Sequence of chain 1.D:
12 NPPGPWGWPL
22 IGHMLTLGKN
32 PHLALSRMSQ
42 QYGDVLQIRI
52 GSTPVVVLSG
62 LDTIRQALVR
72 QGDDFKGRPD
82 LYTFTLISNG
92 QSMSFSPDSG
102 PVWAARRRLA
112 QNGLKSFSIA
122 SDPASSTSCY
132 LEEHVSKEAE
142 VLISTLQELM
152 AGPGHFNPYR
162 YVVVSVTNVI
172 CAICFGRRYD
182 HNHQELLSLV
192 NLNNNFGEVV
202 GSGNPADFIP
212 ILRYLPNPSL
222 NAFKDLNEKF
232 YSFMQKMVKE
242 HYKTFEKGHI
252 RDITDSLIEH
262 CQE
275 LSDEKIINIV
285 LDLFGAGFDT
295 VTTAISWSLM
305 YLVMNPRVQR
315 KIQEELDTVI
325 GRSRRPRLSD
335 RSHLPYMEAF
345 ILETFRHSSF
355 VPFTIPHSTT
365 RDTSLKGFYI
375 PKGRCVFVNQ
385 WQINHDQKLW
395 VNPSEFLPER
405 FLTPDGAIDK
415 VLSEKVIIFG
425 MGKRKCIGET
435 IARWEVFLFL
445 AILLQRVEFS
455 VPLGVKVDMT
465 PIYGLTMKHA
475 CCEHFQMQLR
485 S

The small molecule below binds the protein below.
Small molecule (SMILES): CC(C)=CCC/C(C)=C/COc1c2ccoc2cc2oc(=O)ccc12

Binding-site contacts:
Ligand atom C24 contacts residue SER95 of chain 1.D at 3.8 Å.
Ligand atom C14 contacts residue PHE292 of chain 1.D at 3.8 Å (hydrophobic).
Ligand atom O23 contacts residue LEU285 of chain 1.D at 3.8 Å.
Ligand atom O16 contacts residue PHE197 of chain 1.D at 3.8 Å.
Ligand atom C01 contacts residue ILE359 of chain 1.D at 3.5 Å (hydrophobic).
Ligand atom C19 contacts residue PHE197 of chain 1.D at 3.9 Å (hydrophobic).
Ligand atom C12 contacts residue PHE197 of chain 1.D at 3.9 Å (hydrophobic).
Ligand atom C07 contacts residue PHE96 of chain 1.D at 3.5 Å (hydrophobic).
Ligand atom O15 contacts residue PHE292 of chain 1.D at 3.7 Å.
Ligand atom C06 contacts residue PHE96 of chain 1.D at 3.7 Å (hydrophobic).
Ligand atom C05 contacts residue ALA290 of chain 1.D at 3.9 Å (hydrophobic).
Ligand atom C24 contacts residue HEM1 of chain 1.M at 3.6 Å.
Ligand atom C07 contacts residue ASP286 of chain 1.D at 3.9 Å.
Ligand atom O23 contacts residue ASN228 of chain 1.D at 3.3 Å (h-bond).
Ligand atom C18 contacts residue PHE197 of chain 1.D at 3.8 Å (hydrophobic).
Ligand atom C17 contacts residue PHE197 of chain 1.D at 3.5 Å (hydrophobic).
Ligand atom C22 contacts residue LEU285 of chain 1.D at 3.4 Å (hydrophobic).
Ligand atom C19 contacts residue ASN228 of chain 1.D at 3.9 Å.
Ligand atom C12 contacts residue GLY289 of chain 1.D at 3.6 Å.
Ligand atom C25 contacts residue THR294 of chain 1.D at 3.6 Å.
Ligand atom C13 contacts residue PHE292 of chain 1.D at 3.8 Å (hydrophobic).
Ligand atom C25 contacts residue VAL355 of chain 1.D at 3.8 Å (hydrophobic).
Ligand atom C20 contacts residue PHE197 of chain 1.D at 3.8 Å (hydrophobic).
Ligand atom C22 contacts residue ILE88 of chain 1.D at 3.6 Å (hydrophobic).
Ligand atom C25 contacts residue THR470 of chain 1.D at 3.6 Å.
Ligand atom C06 contacts residue ALA290 of chain 1.D at 3.8 Å (hydrophobic).
Ligand atom C13 contacts residue PHE197 of chain 1.D at 3.8 Å (hydrophobic).
Ligand atom C01 contacts residue HEM1 of chain 1.M at 3.6 Å.
Ligand atom C18 contacts residue PHE231 of chain 1.D at 3.6 Å (hydrophobic).
Ligand atom O09 contacts residue ALA290 of chain 1.D at 3.7 Å.
Ligand atom C14 contacts residue PHE197 of chain 1.D at 3.6 Å (hydrophobic).
Ligand atom C08 contacts residue PHE197 of chain 1.D at 3.4 Å (hydrophobic).
Ligand atom C22 contacts residue SER89 of chain 1.D at 3.6 Å.
Ligand atom C10 contacts residue PHE197 of chain 1.D at 3.8 Å (hydrophobic).
Ligand atom C24 contacts residue ASP286 of chain 1.D at 3.9 Å.
Ligand atom O16 contacts residue PHE231 of chain 1.D at 3.4 Å.
Ligand atom O15 contacts residue ASN195 of chain 1.D at 3.4 Å.
Ligand atom C11 contacts residue PHE197 of chain 1.D at 3.7 Å (hydrophobic).
Ligand atom O09 contacts residue GLY289 of chain 1.D at 3.5 Å.
Ligand atom C10 contacts residue GLY289 of chain 1.D at 3.7 Å.